Sequence of chain 1.A:
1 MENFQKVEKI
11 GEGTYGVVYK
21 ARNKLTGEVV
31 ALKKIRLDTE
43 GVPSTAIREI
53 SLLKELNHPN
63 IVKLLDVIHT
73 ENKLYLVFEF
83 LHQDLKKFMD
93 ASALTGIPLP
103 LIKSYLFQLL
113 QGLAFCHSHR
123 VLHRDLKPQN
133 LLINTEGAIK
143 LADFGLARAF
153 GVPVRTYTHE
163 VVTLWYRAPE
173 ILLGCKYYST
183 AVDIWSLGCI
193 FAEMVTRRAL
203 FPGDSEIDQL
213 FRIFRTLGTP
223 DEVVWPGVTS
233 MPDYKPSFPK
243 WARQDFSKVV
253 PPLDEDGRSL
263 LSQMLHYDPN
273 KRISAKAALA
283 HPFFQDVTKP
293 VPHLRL

Binding-site contacts:
Ligand atom C9 contacts residue LEU83 of chain 1.A at 3.6 Å (hydrophobic).
Ligand atom C14 contacts residue ILE10 of chain 1.A at 3.8 Å (hydrophobic).
Ligand atom N5 contacts residue ILE10 of chain 1.A at 3.7 Å.
Ligand atom C29 contacts residue VAL18 of chain 1.A at 3.2 Å (hydrophobic).
Ligand atom C12 contacts residue ILE10 of chain 1.A at 3.6 Å (hydrophobic).
Ligand atom C26 contacts residue VAL18 of chain 1.A at 3.8 Å (hydrophobic).
Ligand atom C21 contacts residue ASP86 of chain 1.A at 3.5 Å.
Ligand atom C4 contacts residue LEU83 of chain 1.A at 3.8 Å (hydrophobic).
Ligand atom N7 contacts residue LEU134 of chain 1.A at 3.8 Å.
Ligand atom C24 contacts residue VAL18 of chain 1.A at 3.6 Å (hydrophobic).
Ligand atom C10 contacts residue PHE82 of chain 1.A at 3.8 Å (hydrophobic).
Ligand atom C4 contacts residue LEU134 of chain 1.A at 3.8 Å (hydrophobic).
Ligand atom C6 contacts residue ALA31 of chain 1.A at 3.6 Å (hydrophobic).
Ligand atom C9 contacts residue ILE10 of chain 1.A at 3.5 Å (hydrophobic).
Ligand atom O28 contacts residue VAL18 of chain 1.A at 3.8 Å.
Ligand atom C10 contacts residue LEU83 of chain 1.A at 3.5 Å (hydrophobic).
Ligand atom C29 contacts residue GLU12 of chain 1.A at 3.6 Å.
Ligand atom C4 contacts residue ILE10 of chain 1.A at 3.8 Å (hydrophobic).
Ligand atom C15 contacts residue VAL18 of chain 1.A at 3.9 Å (hydrophobic).
Ligand atom N16 contacts residue ILE10 of chain 1.A at 3.5 Å (h-bond).
Ligand atom N3 contacts residue LEU83 of chain 1.A at 3.1 Å (h-bond).
Ligand atom O28 contacts residue LYS33 of chain 1.A at 2.8 Å (salt-bridge).
Ligand atom C1 contacts residue ALA31 of chain 1.A at 3.3 Å (hydrophobic).
Ligand atom N3 contacts residue GLU81 of chain 1.A at 3.8 Å.
Ligand atom N3 contacts residue PHE82 of chain 1.A at 3.8 Å.
Ligand atom C10 contacts residue ILE10 of chain 1.A at 3.8 Å (hydrophobic).
Ligand atom C13 contacts residue ILE10 of chain 1.A at 3.4 Å (hydrophobic).
Ligand atom N3 contacts residue ALA31 of chain 1.A at 3.8 Å.
Ligand atom N7 contacts residue ILE10 of chain 1.A at 3.6 Å.
Ligand atom C2 contacts residue LEU83 of chain 1.A at 3.8 Å (hydrophobic).
Ligand atom C14 contacts residue LEU134 of chain 1.A at 3.4 Å (hydrophobic).
Ligand atom N7 contacts residue PHE82 of chain 1.A at 3.7 Å.
Ligand atom C2 contacts residue ALA31 of chain 1.A at 3.4 Å (hydrophobic).
Ligand atom N25 contacts residue VAL18 of chain 1.A at 3.3 Å.
Ligand atom O28 contacts residue ASP145 of chain 1.A at 3.5 Å.
Ligand atom C2 contacts residue GLU81 of chain 1.A at 3.1 Å.
Ligand atom S23 contacts residue PHE80 of chain 1.A at 3.8 Å.
Ligand atom C21 contacts residue ILE10 of chain 1.A at 3.3 Å (hydrophobic).
Ligand atom C9 contacts residue LEU134 of chain 1.A at 3.7 Å (hydrophobic).
Ligand atom N7 contacts residue LEU83 of chain 1.A at 2.9 Å (h-bond).

The small molecule below binds the protein below.
Small molecule (SMILES): Cc1c(-c2ccnc(N=C3C=CC(N4CCNCC4)=CC3)n2)sc(=O)n1C